The small molecule below binds the protein below.
Small molecule (SMILES): CC(=O)N[C@H]1[C@H](O[C@H]2[C@H](O)[C@@H](NC(C)=O)CO[C@@H]2CO)O[C@H](CO)[C@@H](O[C@@H]2O[C@H](CO)[C@@H](O)[C@H](O[C@H]3O[C@H](CO)[C@@H](O)[C@H](O)[C@@H]3O)[C@@H]2O)[C@@H]1O

Sequence of chain 1.J:
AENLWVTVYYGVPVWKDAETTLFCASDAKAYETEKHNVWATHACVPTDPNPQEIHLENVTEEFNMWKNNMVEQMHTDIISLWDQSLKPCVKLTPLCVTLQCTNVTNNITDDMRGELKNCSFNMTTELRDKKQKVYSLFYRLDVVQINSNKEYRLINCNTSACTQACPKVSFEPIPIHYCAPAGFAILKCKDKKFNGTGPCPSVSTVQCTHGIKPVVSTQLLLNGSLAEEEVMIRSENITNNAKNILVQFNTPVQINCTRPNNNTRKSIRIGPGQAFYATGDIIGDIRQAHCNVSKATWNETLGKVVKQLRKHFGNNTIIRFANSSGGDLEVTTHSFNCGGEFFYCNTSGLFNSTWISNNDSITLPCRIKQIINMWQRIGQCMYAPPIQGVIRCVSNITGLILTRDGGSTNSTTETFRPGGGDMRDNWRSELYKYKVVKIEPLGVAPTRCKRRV

Binding-site contacts:
Ligand atom N2 contacts residue ASN232 of chain 1.J at 2.8 Å (h-bond).
Ligand atom C4 contacts residue ASN232 of chain 1.J at 4.2 Å.
Ligand atom N2 contacts residue SER415 of chain 1.J at 3.2 Å (h-bond).
Ligand atom O7 contacts residue PRO182 of chain 1.J at 3.6 Å.
Ligand atom C5 contacts residue GLU181 of chain 1.J at 4.3 Å.
Ligand atom O3 contacts residue CYS413 of chain 1.J at 4.1 Å.
Ligand atom C7 contacts residue ASN346 of chain 1.J at 4.0 Å.
Ligand atom C8 contacts residue LEU231 of chain 1.J at 3.8 Å (hydrophobic).
Ligand atom O4 contacts residue VAL414 of chain 1.J at 3.9 Å.
Ligand atom C8 contacts residue ASN346 of chain 1.J at 3.3 Å.
Ligand atom O7 contacts residue ASN346 of chain 1.J at 4.3 Å.
Ligand atom C5 contacts residue VAL414 of chain 1.J at 3.6 Å (hydrophobic).
Ligand atom C5 contacts residue ASN232 of chain 1.J at 3.7 Å.
Ligand atom C2 contacts residue SER415 of chain 1.J at 3.8 Å.
Ligand atom C7 contacts residue SER415 of chain 1.J at 4.2 Å.
Ligand atom C6 contacts residue GLU181 of chain 1.J at 3.4 Å.
Ligand atom C3 contacts residue VAL414 of chain 1.J at 3.9 Å (hydrophobic).
Ligand atom O5 contacts residue NAG1 of chain 1.AB at 3.4 Å.
Ligand atom C6 contacts residue NAG1 of chain 1.AB at 3.6 Å.
Ligand atom O5 contacts residue ASN232 of chain 1.J at 2.4 Å (h-bond).
Ligand atom O7 contacts residue VAL224 of chain 1.J at 4.2 Å.
Ligand atom C1 contacts residue VAL414 of chain 1.J at 4.2 Å (hydrophobic).
Ligand atom O6 contacts residue NAG1 of chain 1.AB at 4.2 Å.
Ligand atom O6 contacts residue VAL414 of chain 1.J at 4.5 Å.
Ligand atom C3 contacts residue ASN232 of chain 1.J at 3.8 Å.
Ligand atom O6 contacts residue GLU181 of chain 1.J at 3.7 Å.
Ligand atom C1 contacts residue ASN232 of chain 1.J at 1.4 Å.
Ligand atom C8 contacts residue SER415 of chain 1.J at 4.2 Å.
Ligand atom C1 contacts residue SER415 of chain 1.J at 4.0 Å.
Ligand atom C2 contacts residue ASN232 of chain 1.J at 2.4 Å.
Ligand atom C3 contacts residue SER415 of chain 1.J at 3.9 Å.
Ligand atom C7 contacts residue ASN232 of chain 1.J at 3.5 Å.
Ligand atom O6 contacts residue SER179 of chain 1.J at 4.5 Å.
Ligand atom O5 contacts residue VAL414 of chain 1.J at 4.3 Å.
Ligand atom C4 contacts residue VAL414 of chain 1.J at 4.0 Å (hydrophobic).
Ligand atom C8 contacts residue PHE345 of chain 1.J at 4.3 Å (hydrophobic).
Ligand atom C5 contacts residue NAG1 of chain 1.AB at 3.8 Å.
Ligand atom O7 contacts residue ASN232 of chain 1.J at 3.9 Å.
Ligand atom C1 contacts residue NAG1 of chain 1.AB at 4.1 Å.